Sequence of chain 1.A:
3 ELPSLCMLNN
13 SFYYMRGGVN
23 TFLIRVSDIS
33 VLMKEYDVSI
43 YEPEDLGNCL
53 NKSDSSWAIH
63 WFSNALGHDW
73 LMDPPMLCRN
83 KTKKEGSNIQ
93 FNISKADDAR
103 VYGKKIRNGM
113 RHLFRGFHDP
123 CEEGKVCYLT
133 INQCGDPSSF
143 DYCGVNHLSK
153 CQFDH

Binding-site contacts:
Ligand atom C5 contacts residue ASN82 of chain 1.A at 3.7 Å.
Ligand atom O6 contacts residue THR84 of chain 1.A at 3.6 Å (h-bond).
Ligand atom C1 contacts residue THR84 of chain 1.A at 3.4 Å.
Ligand atom C6 contacts residue THR84 of chain 1.A at 4.1 Å.
Ligand atom O6 contacts residue ASN82 of chain 1.A at 4.5 Å.
Ligand atom N2 contacts residue ASN82 of chain 1.A at 3.0 Å (h-bond).
Ligand atom C2 contacts residue ASN82 of chain 1.A at 2.5 Å.
Ligand atom O5 contacts residue THR84 of chain 1.A at 3.0 Å (h-bond).
Ligand atom C8 contacts residue ASN50 of chain 1.A at 3.6 Å.
Ligand atom C3 contacts residue ASN82 of chain 1.A at 3.8 Å.
Ligand atom C8 contacts residue VAL40 of chain 1.A at 3.8 Å (hydrophobic).
Ligand atom C5 contacts residue THR84 of chain 1.A at 3.7 Å.
Ligand atom C1 contacts residue ASN82 of chain 1.A at 1.4 Å.
Ligand atom C4 contacts residue ASN82 of chain 1.A at 4.2 Å.
Ligand atom C7 contacts residue ASN82 of chain 1.A at 3.9 Å.
Ligand atom O5 contacts residue ASN82 of chain 1.A at 2.3 Å (h-bond).
Ligand atom O7 contacts residue ASN82 of chain 1.A at 4.3 Å.
Ligand atom O7 contacts residue VAL40 of chain 1.A at 4.3 Å.
Ligand atom C7 contacts residue VAL40 of chain 1.A at 4.0 Å (hydrophobic).

A protein and the small-molecule ligand that binds it are described below.
Small molecule (SMILES): CC(=O)N[C@@H]1[C@@H](O)[C@H](O)[C@@H](CO)O[C@H]1O